A small-molecule ligand and the protein it binds are described below.
Small molecule (SMILES): CC(=O)N[C@@H]1[C@@H](O)[C@H](O)[C@@H](CO)O[C@H]1O

Sequence of chain 1.B:
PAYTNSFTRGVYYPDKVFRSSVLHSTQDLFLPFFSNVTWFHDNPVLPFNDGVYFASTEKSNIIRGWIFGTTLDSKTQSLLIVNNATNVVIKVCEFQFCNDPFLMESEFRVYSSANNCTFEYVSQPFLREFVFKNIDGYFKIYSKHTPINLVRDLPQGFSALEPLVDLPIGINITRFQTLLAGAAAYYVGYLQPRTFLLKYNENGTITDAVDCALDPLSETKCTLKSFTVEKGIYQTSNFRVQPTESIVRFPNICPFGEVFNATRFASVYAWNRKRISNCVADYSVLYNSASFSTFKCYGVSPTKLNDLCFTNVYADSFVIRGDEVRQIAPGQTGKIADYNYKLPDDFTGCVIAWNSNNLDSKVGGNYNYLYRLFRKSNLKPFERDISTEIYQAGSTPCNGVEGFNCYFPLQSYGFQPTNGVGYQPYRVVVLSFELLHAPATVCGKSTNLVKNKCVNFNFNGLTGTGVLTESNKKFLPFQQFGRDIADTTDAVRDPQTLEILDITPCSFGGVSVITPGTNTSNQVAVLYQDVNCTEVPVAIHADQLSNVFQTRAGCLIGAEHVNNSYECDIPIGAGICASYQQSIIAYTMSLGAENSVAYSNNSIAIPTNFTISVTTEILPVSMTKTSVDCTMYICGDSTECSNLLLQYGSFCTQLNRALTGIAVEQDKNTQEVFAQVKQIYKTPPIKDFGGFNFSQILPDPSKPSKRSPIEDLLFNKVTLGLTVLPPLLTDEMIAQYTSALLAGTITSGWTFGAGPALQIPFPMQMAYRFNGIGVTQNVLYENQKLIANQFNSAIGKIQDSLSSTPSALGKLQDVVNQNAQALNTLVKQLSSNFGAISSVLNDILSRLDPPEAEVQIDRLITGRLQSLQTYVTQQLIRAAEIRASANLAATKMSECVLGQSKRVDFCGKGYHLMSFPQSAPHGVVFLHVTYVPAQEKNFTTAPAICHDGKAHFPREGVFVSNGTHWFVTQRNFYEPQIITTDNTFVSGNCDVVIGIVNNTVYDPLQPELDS

Binding-site contacts:
Ligand atom C3 contacts residue ASN657 of chain 1.B at 3.8 Å.
Ligand atom C8 contacts residue ASN657 of chain 1.B at 4.5 Å.
Ligand atom C1 contacts residue ASN657 of chain 1.B at 1.4 Å.
Ligand atom C4 contacts residue ASN657 of chain 1.B at 4.2 Å.
Ligand atom O5 contacts residue ASN657 of chain 1.B at 2.4 Å (h-bond).
Ligand atom C5 contacts residue ASN657 of chain 1.B at 3.6 Å.
Ligand atom N2 contacts residue ASN657 of chain 1.B at 2.8 Å (h-bond).
Ligand atom C2 contacts residue ASN657 of chain 1.B at 2.4 Å.
Ligand atom O7 contacts residue ASN657 of chain 1.B at 3.4 Å (h-bond).
Ligand atom C7 contacts residue ASN657 of chain 1.B at 3.4 Å.